Binding-site contacts:
Ligand atom O1 contacts residue TRP519 of chain 1.A at 3.6 Å.
Ligand atom C9 contacts residue HIS523 of chain 1.A at 3.1 Å.
Ligand atom C12 contacts residue ILE572 of chain 1.A at 3.4 Å (hydrophobic).
Ligand atom O19 contacts residue ILE557 of chain 1.A at 3.2 Å.
Ligand atom O18 contacts residue LEU773 of chain 1.A at 3.0 Å.
Ligand atom C8 contacts residue HIS523 of chain 1.A at 3.4 Å.
Ligand atom C11 contacts residue HIS518 of chain 1.A at 3.6 Å.
Ligand atom C6 contacts residue LEU773 of chain 1.A at 3.3 Å (hydrophobic).
Ligand atom C9 contacts residue FE21 of chain 1.B at 3.6 Å.
Ligand atom C10 contacts residue HIS518 of chain 1.A at 3.3 Å.
Ligand atom O20 contacts residue PHE576 of chain 1.A at 2.8 Å.
Ligand atom C9 contacts residue HIS518 of chain 1.A at 3.0 Å.
Ligand atom C7 contacts residue ILE857 of chain 1.A at 3.5 Å (hydrophobic).
Ligand atom O18 contacts residue LEU565 of chain 1.A at 3.4 Å.
Ligand atom O19 contacts residue HIS523 of chain 1.A at 2.8 Å.
Ligand atom O19 contacts residue FE21 of chain 1.B at 2.7 Å.
Ligand atom C12 contacts residue GLN514 of chain 1.A at 3.2 Å.
Ligand atom C2 contacts residue TRP519 of chain 1.A at 3.6 Å (hydrophobic).
Ligand atom C4 contacts residue ILE572 of chain 1.A at 3.4 Å (hydrophobic).
Ligand atom O21 contacts residue GLN716 of chain 1.A at 3.0 Å (h-bond).
Ligand atom C11 contacts residue GLN514 of chain 1.A at 3.2 Å.
Ligand atom C14 contacts residue GLN716 of chain 1.A at 3.6 Å.
Ligand atom C16 contacts residue GLN514 of chain 1.A at 3.6 Å.
Ligand atom C8 contacts residue ILE857 of chain 1.A at 3.3 Å (hydrophobic).
Ligand atom C4 contacts residue LEU565 of chain 1.A at 3.4 Å (hydrophobic).
Ligand atom C7 contacts residue LEU773 of chain 1.A at 3.3 Å (hydrophobic).
Ligand atom O1 contacts residue HIS518 of chain 1.A at 3.4 Å (h-bond).
Ligand atom C15 contacts residue HIS518 of chain 1.A at 2.9 Å.
Ligand atom O22 contacts residue HIS518 of chain 1.A at 2.7 Å (h-bond).
Ligand atom C13 contacts residue GLN514 of chain 1.A at 3.2 Å.
Ligand atom C6 contacts residue LEU565 of chain 1.A at 3.4 Å (hydrophobic).
Ligand atom C8 contacts residue FE21 of chain 1.B at 3.4 Å.
Ligand atom C14 contacts residue GLN514 of chain 1.A at 3.6 Å.
Ligand atom C16 contacts residue HIS518 of chain 1.A at 2.5 Å.
Ligand atom O17 contacts residue ILE572 of chain 1.A at 2.7 Å.
Ligand atom O22 contacts residue GLN716 of chain 1.A at 2.4 Å (h-bond).
Ligand atom C8 contacts residue HIS518 of chain 1.A at 3.6 Å.
Ligand atom O20 contacts residue GLN514 of chain 1.A at 2.8 Å.
Ligand atom C15 contacts residue GLN716 of chain 1.A at 3.4 Å.
Ligand atom O19 contacts residue ILE857 of chain 1.A at 2.5 Å (h-bond).

Sequence of chain 1.A:
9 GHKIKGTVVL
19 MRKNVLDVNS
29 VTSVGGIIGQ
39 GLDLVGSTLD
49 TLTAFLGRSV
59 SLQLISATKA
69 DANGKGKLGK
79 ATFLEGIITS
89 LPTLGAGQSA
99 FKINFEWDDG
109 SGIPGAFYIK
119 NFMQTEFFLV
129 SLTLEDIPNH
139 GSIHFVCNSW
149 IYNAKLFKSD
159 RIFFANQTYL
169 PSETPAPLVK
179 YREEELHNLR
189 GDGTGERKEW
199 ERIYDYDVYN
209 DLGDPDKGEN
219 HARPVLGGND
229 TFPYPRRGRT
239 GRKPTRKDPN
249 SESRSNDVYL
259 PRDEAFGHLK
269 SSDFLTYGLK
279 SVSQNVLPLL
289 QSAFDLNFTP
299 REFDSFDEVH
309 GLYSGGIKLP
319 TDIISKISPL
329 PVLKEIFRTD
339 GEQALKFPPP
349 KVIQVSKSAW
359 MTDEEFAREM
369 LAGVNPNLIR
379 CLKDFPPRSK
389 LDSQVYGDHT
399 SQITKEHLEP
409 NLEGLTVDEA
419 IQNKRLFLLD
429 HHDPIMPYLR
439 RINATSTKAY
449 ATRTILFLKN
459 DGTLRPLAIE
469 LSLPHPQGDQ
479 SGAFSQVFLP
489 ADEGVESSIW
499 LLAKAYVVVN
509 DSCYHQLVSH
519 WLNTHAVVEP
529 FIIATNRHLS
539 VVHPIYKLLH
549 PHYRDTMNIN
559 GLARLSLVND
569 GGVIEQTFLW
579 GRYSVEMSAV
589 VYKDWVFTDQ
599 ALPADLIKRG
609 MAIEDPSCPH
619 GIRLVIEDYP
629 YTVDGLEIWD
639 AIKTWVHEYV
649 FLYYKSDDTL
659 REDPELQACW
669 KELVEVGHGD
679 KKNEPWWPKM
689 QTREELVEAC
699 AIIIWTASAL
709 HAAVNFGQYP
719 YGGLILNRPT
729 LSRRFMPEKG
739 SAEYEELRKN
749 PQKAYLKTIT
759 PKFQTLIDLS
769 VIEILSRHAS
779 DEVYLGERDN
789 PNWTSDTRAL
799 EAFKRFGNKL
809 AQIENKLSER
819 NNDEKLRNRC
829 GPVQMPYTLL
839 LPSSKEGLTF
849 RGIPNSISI

The protein below binds the small molecule below.
Small molecule (SMILES): Oc1cc(O)c2c(c1)O[C@H](c1cc(O)c(O)c(O)c1)[C@H](O)C2